This protein binds this small molecule.
Small molecule (SMILES): CC1CCC(NC(=O)Cn2ccnc2)CC1

Binding-site contacts:
Ligand atom N1 contacts residue ASP104 of chain 1.A at 3.8 Å.
Ligand atom O contacts residue GLY310 of chain 1.A at 4.1 Å.
Ligand atom C10 contacts residue ASP104 of chain 1.A at 4.4 Å.
Ligand atom C10 contacts residue ALA105 of chain 1.A at 4.1 Å (hydrophobic).
Ligand atom C8 contacts residue THR312 of chain 1.A at 3.3 Å.
Ligand atom C8 contacts residue GLY310 of chain 1.A at 3.5 Å.
Ligand atom C11 contacts residue ALA105 of chain 1.A at 4.5 Å (hydrophobic).
Ligand atom C8 contacts residue ASP104 of chain 1.A at 4.3 Å.
Ligand atom N1 contacts residue ALA105 of chain 1.A at 4.5 Å.
Ligand atom C9 contacts residue ASP122 of chain 1.A at 4.4 Å.
Ligand atom N contacts residue THR312 of chain 1.A at 4.1 Å.
Ligand atom C11 contacts residue THR312 of chain 1.A at 3.2 Å.
Ligand atom O contacts residue THR312 of chain 1.A at 3.0 Å (h-bond).
Ligand atom C10 contacts residue ILE211 of chain 1.A at 4.3 Å (hydrophobic).
Ligand atom C7 contacts residue GLY310 of chain 1.A at 4.2 Å.
Ligand atom C7 contacts residue THR312 of chain 1.A at 3.3 Å.
Ligand atom N2 contacts residue THR312 of chain 1.A at 4.4 Å.
Ligand atom N2 contacts residue ALA105 of chain 1.A at 4.2 Å.
Ligand atom N1 contacts residue THR312 of chain 1.A at 3.5 Å (h-bond).
Ligand atom O contacts residue THR311 of chain 1.A at 3.5 Å.
Ligand atom C11 contacts residue ASP104 of chain 1.A at 3.2 Å.
Ligand atom C7 contacts residue THR311 of chain 1.A at 4.3 Å.
Ligand atom C9 contacts residue ALA105 of chain 1.A at 4.3 Å (hydrophobic).
Ligand atom C8 contacts residue THR311 of chain 1.A at 4.4 Å.
Ligand atom N contacts residue ASP170 of chain 1.A at 3.8 Å.
Ligand atom C10 contacts residue ASP208 of chain 1.A at 4.5 Å.
Ligand atom N2 contacts residue ASP104 of chain 1.A at 3.7 Å.

Sequence of chain 1.A:
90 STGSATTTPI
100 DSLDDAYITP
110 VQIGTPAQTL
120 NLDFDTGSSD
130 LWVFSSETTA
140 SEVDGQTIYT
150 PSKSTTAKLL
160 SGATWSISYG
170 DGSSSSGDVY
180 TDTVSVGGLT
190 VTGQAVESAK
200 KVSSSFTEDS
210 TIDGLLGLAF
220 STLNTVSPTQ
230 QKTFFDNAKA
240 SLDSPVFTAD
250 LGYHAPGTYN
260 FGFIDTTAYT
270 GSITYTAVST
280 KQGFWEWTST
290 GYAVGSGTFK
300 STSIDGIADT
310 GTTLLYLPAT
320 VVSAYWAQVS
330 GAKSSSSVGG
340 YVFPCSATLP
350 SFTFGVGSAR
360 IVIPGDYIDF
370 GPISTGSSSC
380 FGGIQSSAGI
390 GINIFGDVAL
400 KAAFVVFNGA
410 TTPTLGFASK